Binding-site contacts:
Ligand atom CAB contacts residue TRP200 of chain 7.A at 3.6 Å (hydrophobic).
Ligand atom PAJ contacts residue GLU140 of chain 5.A at 3.4 Å.
Ligand atom OAH contacts residue GLY91 of chain 12.A at 3.9 Å.
Ligand atom CAB contacts residue FMN1 of chain 7.C at 3.8 Å.
Ligand atom CAF contacts residue SER90 of chain 12.A at 3.8 Å.
Ligand atom CAG contacts residue FMN1 of chain 7.C at 3.4 Å.
Ligand atom CAA contacts residue FMN1 of chain 7.C at 3.6 Å.
Ligand atom CAF contacts residue ARG122 of chain 12.A at 3.6 Å.
Ligand atom PAJ contacts residue ARG122 of chain 12.A at 3.8 Å.
Ligand atom PAJ contacts residue ARG185 of chain 7.A at 3.7 Å.
Ligand atom OAC contacts residue PHE169 of chain 7.A at 3.6 Å.
Ligand atom OAE contacts residue GLU140 of chain 5.A at 2.3 Å (salt-bridge).
Ligand atom OAD contacts residue GLU140 of chain 5.A at 3.7 Å.
Ligand atom CAI contacts residue SER90 of chain 12.A at 3.6 Å.
Ligand atom OAC contacts residue ARG185 of chain 7.A at 3.0 Å (salt-bridge).
Ligand atom PAJ contacts residue SER90 of chain 12.A at 3.7 Å.
Ligand atom OAE contacts residue ARG122 of chain 12.A at 3.0 Å (salt-bridge).
Ligand atom CAB contacts residue PHE169 of chain 7.A at 3.8 Å (hydrophobic).
Ligand atom PAJ contacts residue ARG139 of chain 5.A at 3.9 Å.
Ligand atom CAG contacts residue ARG122 of chain 12.A at 3.7 Å.
Ligand atom CAI contacts residue FMN1 of chain 7.C at 3.6 Å.
Ligand atom OAC contacts residue ARG139 of chain 5.A at 3.0 Å (salt-bridge).
Ligand atom CAB contacts residue SER90 of chain 12.A at 3.9 Å.
Ligand atom OAD contacts residue SER90 of chain 12.A at 3.6 Å (h-bond).
Ligand atom OAD contacts residue ARG185 of chain 7.A at 2.9 Å (salt-bridge).
Ligand atom CAG contacts residue PHE169 of chain 7.A at 3.7 Å (hydrophobic).
Ligand atom CAF contacts residue FMN1 of chain 7.C at 3.4 Å.
Ligand atom OAE contacts residue ARG139 of chain 5.A at 3.5 Å (salt-bridge).
Ligand atom OAC contacts residue GLU140 of chain 5.A at 3.7 Å.
Ligand atom PAJ contacts residue LYS129 of chain 12.A at 3.7 Å.
Ligand atom CAA contacts residue TRP84 of chain 12.A at 3.4 Å (hydrophobic).
Ligand atom CAA contacts residue ALA89 of chain 12.A at 3.8 Å (hydrophobic).
Ligand atom OAD contacts residue LYS129 of chain 12.A at 2.7 Å (salt-bridge).
Ligand atom CAF contacts residue ALA89 of chain 12.A at 3.5 Å (hydrophobic).
Ligand atom OAH contacts residue SER90 of chain 12.A at 2.9 Å (h-bond).
Ligand atom CAA contacts residue TRP200 of chain 7.A at 3.7 Å (hydrophobic).
Ligand atom OAE contacts residue LYS129 of chain 12.A at 3.6 Å (salt-bridge).
Ligand atom CAG contacts residue SER90 of chain 12.A at 3.8 Å.
Ligand atom OAD contacts residue GLY91 of chain 12.A at 2.8 Å (h-bond).
Ligand atom OAH contacts residue ARG122 of chain 12.A at 3.4 Å (salt-bridge).

Sequence of chain 12.A:
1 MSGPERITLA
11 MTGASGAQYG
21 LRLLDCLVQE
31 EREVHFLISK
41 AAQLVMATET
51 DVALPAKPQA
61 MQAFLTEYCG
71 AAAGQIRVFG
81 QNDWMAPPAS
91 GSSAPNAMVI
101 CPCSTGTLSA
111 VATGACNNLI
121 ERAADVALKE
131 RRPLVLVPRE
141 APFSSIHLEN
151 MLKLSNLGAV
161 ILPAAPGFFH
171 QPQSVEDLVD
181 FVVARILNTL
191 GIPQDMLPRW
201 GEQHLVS

Sequence of chain 7.A:
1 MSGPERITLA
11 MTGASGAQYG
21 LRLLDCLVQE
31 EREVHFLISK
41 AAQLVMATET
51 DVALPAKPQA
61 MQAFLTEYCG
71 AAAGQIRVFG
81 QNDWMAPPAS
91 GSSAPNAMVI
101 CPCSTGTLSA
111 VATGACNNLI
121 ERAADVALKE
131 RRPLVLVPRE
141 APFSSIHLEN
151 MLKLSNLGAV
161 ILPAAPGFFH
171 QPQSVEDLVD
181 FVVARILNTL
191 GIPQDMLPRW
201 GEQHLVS

Sequence of chain 5.A:
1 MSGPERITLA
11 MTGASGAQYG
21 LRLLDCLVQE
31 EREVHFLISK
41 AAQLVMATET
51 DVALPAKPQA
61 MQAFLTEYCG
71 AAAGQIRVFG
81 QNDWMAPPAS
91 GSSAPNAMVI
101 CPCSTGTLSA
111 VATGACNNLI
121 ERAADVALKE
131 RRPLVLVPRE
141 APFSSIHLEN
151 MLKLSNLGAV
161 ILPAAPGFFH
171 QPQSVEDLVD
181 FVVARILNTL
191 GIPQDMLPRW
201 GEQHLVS

This protein binds this small molecule.
Small molecule (SMILES): CC(C)=CCOP(=O)(O)O